Sequence of chain 1.C:
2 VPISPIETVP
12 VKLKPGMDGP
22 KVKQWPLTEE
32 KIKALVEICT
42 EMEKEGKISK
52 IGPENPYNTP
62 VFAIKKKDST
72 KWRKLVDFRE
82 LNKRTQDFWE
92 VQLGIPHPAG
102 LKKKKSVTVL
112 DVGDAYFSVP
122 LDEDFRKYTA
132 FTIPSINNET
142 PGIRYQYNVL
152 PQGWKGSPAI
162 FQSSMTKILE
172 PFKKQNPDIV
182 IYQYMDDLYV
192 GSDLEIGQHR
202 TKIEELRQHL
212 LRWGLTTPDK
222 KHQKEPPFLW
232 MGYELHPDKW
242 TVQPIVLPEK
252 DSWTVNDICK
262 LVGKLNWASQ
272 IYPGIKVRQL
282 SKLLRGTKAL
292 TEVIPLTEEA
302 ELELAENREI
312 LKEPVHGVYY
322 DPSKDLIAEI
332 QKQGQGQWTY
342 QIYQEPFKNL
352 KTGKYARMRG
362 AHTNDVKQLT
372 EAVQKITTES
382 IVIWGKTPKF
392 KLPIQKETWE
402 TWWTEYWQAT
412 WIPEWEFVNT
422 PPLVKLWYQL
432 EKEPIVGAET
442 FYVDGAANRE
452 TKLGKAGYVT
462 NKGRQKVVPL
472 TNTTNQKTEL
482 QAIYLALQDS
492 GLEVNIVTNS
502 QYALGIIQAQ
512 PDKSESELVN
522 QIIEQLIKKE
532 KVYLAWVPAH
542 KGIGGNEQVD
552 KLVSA

Binding-site contacts:
Ligand atom N3 contacts residue ILE65 of chain 1.C at 3.5 Å.
Ligand atom O4' contacts residue GLU91 of chain 1.C at 4.3 Å.
Ligand atom C4' contacts residue GLY287 of chain 1.C at 4.3 Å.
Ligand atom C4 contacts residue ILE65 of chain 1.C at 4.1 Å (hydrophobic).
Ligand atom OP1 contacts residue GLY287 of chain 1.C at 3.6 Å.
Ligand atom C4' contacts residue GLU91 of chain 1.C at 3.7 Å.
Ligand atom O2' contacts residue GLN93 of chain 1.C at 3.7 Å.
Ligand atom O3' contacts residue GLU91 of chain 1.C at 4.0 Å.
Ligand atom N2 contacts residue MET232 of chain 1.C at 4.5 Å.
Ligand atom C2 contacts residue ILE65 of chain 1.C at 3.9 Å (hydrophobic).
Ligand atom N4 contacts residue ILE65 of chain 1.C at 4.4 Å.
Ligand atom O2' contacts residue ASN267 of chain 1.C at 4.1 Å.
Ligand atom O4' contacts residue ASN267 of chain 1.C at 4.2 Å.
Ligand atom C2' contacts residue GLU91 of chain 1.C at 4.3 Å.
Ligand atom O2 contacts residue ILE65 of chain 1.C at 3.2 Å.
Ligand atom C5' contacts residue ARG286 of chain 1.C at 4.3 Å.
Ligand atom O2' contacts residue GLU91 of chain 1.C at 3.3 Å (salt-bridge).
Ligand atom N2 contacts residue SO41 of chain 1.O at 3.5 Å (h-bond).
Ligand atom C3' contacts residue GLU91 of chain 1.C at 4.2 Å.

The protein below binds the small molecule below.
Small molecule (SMILES): Nc1ccn([C@@H]2O[C@H](CO[P](=O)(O)O[C@H]3[C@@H](O)[C@H](n4cnc5c(=O)nc(N)[nH]c54)O[C@@H]3CO[P](=O)(O)O[C@H]3[C@@H](O)[C@H](n4cnc5c(=O)nc(N)[nH]c54)O[C@@H]3CO[P](=O)(O)O[C@H]3[C@@H](O)[C@H](n4ccc(N)nc4=O)O[C@@H]3COP(=O)=O)[C@@H](O[P](=O)(O)OC[C@H]3O[C@@H](n4cnc5c(=O)nc(N)[nH]c54)[C@H](O)[C@@H]3O[P](=O)(O)OC[C@H]3O[C@@H](n4ccc(N)nc4=O)[C@H](O)[C@@H]3O[P](=O)(O)OC[C@H]3O[C@@H](n4ccc(N)nc4=O)[C@H](O)[C@@H]3O[P](=O)(O)OC[C@H]3O[C@@H](n4ccc(N)nc4=O)[C@H](O)[C@@H]3O[P](=O)(O)OC[C@H]3O[C@@H](n4cnc5c(=O)nc(N)[nH]c54)[C@H](O)[C@@H]3O)[C@H]2O)c(=O)n1